Binding-site contacts:
Ligand atom C4' contacts residue ASN737 of chain 1.D at 4.2 Å.
Ligand atom O2G contacts residue ARG879 of chain 1.C at 3.0 Å (salt-bridge).
Ligand atom O4' contacts residue A3 of chain 1.I at 3.6 Å.
Ligand atom O2B contacts residue ASP739 of chain 1.D at 2.4 Å (salt-bridge).
Ligand atom C6 contacts residue A3 of chain 1.I at 3.7 Å.
Ligand atom O3G contacts residue ARG879 of chain 1.C at 3.3 Å (salt-bridge).
Ligand atom C4' contacts residue A3 of chain 1.I at 4.1 Å.
Ligand atom C4' contacts residue ARG704 of chain 1.D at 4.2 Å.
Ligand atom O2G contacts residue ARG1029 of chain 1.D at 2.8 Å (salt-bridge).
Ligand atom O3A contacts residue NA1 of chain 1.J at 3.6 Å.
Ligand atom C4 contacts residue A3 of chain 1.I at 3.1 Å.
Ligand atom O3B contacts residue NA1 of chain 1.J at 3.7 Å.
Ligand atom O3' contacts residue ARG704 of chain 1.D at 2.9 Å (salt-bridge).
Ligand atom C1' contacts residue ARG704 of chain 1.D at 3.6 Å.
Ligand atom N3 contacts residue A3 of chain 1.I at 3.7 Å.
Ligand atom C3' contacts residue ASN737 of chain 1.D at 3.2 Å.
Ligand atom PG contacts residue NA1 of chain 1.J at 3.1 Å.
Ligand atom N4 contacts residue A3 of chain 1.I at 2.9 Å (h-bond).
Ligand atom PG contacts residue ARG879 of chain 1.C at 2.9 Å.
Ligand atom O3G contacts residue ARG1029 of chain 1.D at 3.4 Å (salt-bridge).
Ligand atom O3A contacts residue ASP739 of chain 1.D at 3.9 Å.
Ligand atom O4' contacts residue ARG704 of chain 1.D at 3.8 Å.
Ligand atom PG contacts residue ARG1029 of chain 1.D at 3.6 Å.
Ligand atom O2A contacts residue ASP741 of chain 1.D at 4.1 Å.
Ligand atom PB contacts residue NA1 of chain 1.J at 3.3 Å.
Ligand atom O1G contacts residue ARG557 of chain 1.C at 3.9 Å.
Ligand atom C5 contacts residue A3 of chain 1.I at 3.2 Å.
Ligand atom O3' contacts residue ASN737 of chain 1.D at 2.8 Å (h-bond).
Ligand atom O1B contacts residue ASN737 of chain 1.D at 3.5 Å (h-bond).
Ligand atom C3' contacts residue ARG704 of chain 1.D at 3.9 Å.
Ligand atom O1G contacts residue ARG879 of chain 1.C at 2.2 Å (salt-bridge).
Ligand atom C2' contacts residue ARG704 of chain 1.D at 4.2 Å.
Ligand atom O2G contacts residue NA1 of chain 1.J at 2.6 Å (h-bond).
Ligand atom O2B contacts residue NA1 of chain 1.J at 2.3 Å (h-bond).
Ligand atom O2 contacts residue PRO706 of chain 1.D at 3.0 Å.
Ligand atom C2 contacts residue PRO706 of chain 1.D at 3.8 Å (hydrophobic).
Ligand atom O2G contacts residue ARG783 of chain 1.D at 4.0 Å.
Ligand atom O1G contacts residue NA1 of chain 1.J at 2.6 Å (h-bond).
Ligand atom PB contacts residue ASP739 of chain 1.D at 3.7 Å.
Ligand atom C2 contacts residue A3 of chain 1.I at 4.2 Å.

Sequence of chain 1.D:
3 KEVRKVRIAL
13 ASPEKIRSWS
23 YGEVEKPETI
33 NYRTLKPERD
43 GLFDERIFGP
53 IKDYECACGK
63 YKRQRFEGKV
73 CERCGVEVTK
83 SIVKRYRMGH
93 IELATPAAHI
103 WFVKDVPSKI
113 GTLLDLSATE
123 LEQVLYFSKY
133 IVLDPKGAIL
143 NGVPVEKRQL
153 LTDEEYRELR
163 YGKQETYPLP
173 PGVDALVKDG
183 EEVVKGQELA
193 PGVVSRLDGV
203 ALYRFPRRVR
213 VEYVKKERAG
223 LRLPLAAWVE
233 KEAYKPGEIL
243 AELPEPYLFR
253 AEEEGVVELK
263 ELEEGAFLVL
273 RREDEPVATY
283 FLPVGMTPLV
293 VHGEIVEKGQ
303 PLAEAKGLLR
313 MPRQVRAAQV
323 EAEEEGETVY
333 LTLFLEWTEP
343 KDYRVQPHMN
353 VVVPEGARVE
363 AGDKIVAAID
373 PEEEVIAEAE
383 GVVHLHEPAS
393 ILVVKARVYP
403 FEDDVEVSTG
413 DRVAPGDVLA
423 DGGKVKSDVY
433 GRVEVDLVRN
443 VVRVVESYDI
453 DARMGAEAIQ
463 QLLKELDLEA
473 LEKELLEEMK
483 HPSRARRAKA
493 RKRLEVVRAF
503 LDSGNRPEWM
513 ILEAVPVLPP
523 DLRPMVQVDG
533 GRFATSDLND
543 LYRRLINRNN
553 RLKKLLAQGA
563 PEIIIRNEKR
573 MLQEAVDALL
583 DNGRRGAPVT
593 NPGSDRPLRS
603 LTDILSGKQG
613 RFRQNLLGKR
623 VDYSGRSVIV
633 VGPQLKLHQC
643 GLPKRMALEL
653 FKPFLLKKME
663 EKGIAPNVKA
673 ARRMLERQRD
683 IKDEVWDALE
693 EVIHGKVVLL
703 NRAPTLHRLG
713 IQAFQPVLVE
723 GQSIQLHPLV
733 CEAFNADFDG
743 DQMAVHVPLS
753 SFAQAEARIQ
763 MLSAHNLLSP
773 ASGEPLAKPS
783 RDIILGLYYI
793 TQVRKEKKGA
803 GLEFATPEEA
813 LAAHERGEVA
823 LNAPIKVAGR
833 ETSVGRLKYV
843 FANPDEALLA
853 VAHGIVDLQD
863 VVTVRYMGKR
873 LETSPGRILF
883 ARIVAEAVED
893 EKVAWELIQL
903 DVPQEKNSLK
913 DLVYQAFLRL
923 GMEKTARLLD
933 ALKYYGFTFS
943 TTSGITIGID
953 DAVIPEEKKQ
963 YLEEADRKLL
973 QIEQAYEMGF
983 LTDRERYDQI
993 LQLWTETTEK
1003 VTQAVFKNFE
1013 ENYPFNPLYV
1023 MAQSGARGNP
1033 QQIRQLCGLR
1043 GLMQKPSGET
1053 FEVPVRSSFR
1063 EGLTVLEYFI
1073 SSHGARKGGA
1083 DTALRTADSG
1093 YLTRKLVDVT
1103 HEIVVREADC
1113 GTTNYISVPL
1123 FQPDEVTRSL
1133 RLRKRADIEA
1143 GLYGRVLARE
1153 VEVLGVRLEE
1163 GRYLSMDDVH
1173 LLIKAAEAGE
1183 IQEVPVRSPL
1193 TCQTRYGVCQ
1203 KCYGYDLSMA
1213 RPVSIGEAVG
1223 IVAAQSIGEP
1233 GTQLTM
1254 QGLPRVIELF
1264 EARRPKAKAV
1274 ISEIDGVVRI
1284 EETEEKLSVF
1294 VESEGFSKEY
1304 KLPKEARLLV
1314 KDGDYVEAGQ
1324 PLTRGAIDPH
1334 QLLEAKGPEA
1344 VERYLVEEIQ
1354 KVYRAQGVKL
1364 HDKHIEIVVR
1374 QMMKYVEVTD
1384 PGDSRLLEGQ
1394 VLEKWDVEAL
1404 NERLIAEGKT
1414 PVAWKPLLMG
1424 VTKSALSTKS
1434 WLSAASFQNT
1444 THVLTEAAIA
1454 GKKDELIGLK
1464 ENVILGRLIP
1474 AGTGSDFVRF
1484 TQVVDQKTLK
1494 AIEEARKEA

This small molecule binds to this protein.
Small molecule (SMILES): Nc1ccn([C@H]2C[C@H](O)[C@@H](CO[P](=O)(O)O[P](=O)(O)OP(=O)(O)O)O2)c(=O)n1

Sequence of chain 1.C:
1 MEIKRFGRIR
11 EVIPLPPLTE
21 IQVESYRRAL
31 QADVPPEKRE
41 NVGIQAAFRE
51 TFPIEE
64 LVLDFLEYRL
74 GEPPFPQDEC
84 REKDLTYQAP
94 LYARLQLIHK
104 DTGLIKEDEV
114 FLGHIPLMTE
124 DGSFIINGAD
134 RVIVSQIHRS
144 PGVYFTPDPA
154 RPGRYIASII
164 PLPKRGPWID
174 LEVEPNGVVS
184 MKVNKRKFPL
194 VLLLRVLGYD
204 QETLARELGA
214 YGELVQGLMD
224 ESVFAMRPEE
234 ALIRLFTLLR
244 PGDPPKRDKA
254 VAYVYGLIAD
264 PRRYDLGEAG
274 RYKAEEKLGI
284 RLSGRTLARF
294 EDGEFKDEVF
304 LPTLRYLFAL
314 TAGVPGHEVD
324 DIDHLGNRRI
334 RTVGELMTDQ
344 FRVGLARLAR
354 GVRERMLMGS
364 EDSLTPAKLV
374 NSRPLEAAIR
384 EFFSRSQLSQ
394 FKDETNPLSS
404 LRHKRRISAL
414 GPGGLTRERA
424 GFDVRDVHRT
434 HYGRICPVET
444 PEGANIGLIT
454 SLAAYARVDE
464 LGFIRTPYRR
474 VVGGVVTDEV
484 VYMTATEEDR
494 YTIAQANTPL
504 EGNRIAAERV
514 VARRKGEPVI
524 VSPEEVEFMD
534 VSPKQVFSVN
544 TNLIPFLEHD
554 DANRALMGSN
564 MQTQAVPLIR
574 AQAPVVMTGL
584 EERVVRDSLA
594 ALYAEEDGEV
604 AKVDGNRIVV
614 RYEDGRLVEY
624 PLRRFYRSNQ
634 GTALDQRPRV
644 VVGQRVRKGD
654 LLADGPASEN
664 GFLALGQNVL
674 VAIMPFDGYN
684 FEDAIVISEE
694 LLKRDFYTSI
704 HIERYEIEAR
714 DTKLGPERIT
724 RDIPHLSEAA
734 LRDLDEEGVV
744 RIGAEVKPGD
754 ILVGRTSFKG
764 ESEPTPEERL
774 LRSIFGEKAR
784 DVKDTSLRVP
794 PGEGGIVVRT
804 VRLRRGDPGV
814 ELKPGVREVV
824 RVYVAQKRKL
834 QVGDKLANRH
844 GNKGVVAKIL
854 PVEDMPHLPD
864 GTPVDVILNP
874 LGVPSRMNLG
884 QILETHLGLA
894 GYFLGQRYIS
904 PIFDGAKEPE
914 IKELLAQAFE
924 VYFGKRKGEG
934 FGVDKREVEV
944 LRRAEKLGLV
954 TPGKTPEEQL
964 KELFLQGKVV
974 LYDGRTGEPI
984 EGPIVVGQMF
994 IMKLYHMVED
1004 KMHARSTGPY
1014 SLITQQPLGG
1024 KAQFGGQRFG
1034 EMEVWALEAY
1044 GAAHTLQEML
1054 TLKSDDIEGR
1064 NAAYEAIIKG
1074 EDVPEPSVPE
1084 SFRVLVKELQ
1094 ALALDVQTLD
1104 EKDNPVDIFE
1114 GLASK